Sequence of chain 39.C:
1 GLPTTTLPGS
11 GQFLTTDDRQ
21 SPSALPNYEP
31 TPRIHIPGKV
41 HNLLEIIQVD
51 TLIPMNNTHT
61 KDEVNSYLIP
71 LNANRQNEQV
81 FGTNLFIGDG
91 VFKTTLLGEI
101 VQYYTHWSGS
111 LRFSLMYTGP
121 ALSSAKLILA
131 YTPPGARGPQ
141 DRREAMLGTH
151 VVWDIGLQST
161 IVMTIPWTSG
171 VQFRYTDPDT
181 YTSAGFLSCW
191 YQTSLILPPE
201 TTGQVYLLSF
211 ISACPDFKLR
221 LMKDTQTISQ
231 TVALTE

Binding-site contacts:
Ligand atom C2A contacts residue MET224 of chain 38.A at 3.4 Å (hydrophobic).
Ligand atom CL1 contacts residue ILE104 of chain 38.A at 3.5 Å.
Ligand atom O1B contacts residue ILE104 of chain 38.A at 3.8 Å.
Ligand atom N2 contacts residue ASN219 of chain 38.A at 3.6 Å.
Ligand atom C5C contacts residue VAL188 of chain 38.A at 3.9 Å (hydrophobic).
Ligand atom C5 contacts residue LEU106 of chain 38.A at 3.7 Å (hydrophobic).
Ligand atom O1 contacts residue MET221 of chain 38.A at 3.2 Å (h-bond).
Ligand atom C3B contacts residue TYR152 of chain 38.A at 3.7 Å (hydrophobic).
Ligand atom C5C contacts residue TYR152 of chain 38.A at 3.9 Å (hydrophobic).
Ligand atom C3C contacts residue TYR128 of chain 38.A at 3.4 Å (hydrophobic).
Ligand atom C5B contacts residue PHE186 of chain 38.A at 3.5 Å (hydrophobic).
Ligand atom N3A contacts residue PHE186 of chain 38.A at 3.9 Å.
Ligand atom C5B contacts residue MET224 of chain 38.A at 3.5 Å (hydrophobic).
Ligand atom C5C contacts residue VAL191 of chain 38.A at 3.9 Å (hydrophobic).
Ligand atom C2A contacts residue PHE186 of chain 38.A at 3.2 Å (hydrophobic).
Ligand atom O1A contacts residue PHE186 of chain 38.A at 2.8 Å.
Ligand atom C4C contacts residue VAL191 of chain 38.A at 3.5 Å (hydrophobic).
Ligand atom C2B contacts residue TYR152 of chain 38.A at 3.8 Å (hydrophobic).
Ligand atom O1A contacts residue MET224 of chain 38.A at 2.8 Å.
Ligand atom CL1 contacts residue TYR128 of chain 38.A at 3.3 Å.
Ligand atom C4B contacts residue PHE186 of chain 38.A at 3.4 Å (hydrophobic).
Ligand atom C2C contacts residue TYR128 of chain 38.A at 3.8 Å (hydrophobic).
Ligand atom C5A contacts residue MET224 of chain 38.A at 3.5 Å (hydrophobic).
Ligand atom C2B contacts residue VAL188 of chain 38.A at 3.7 Å (hydrophobic).
Ligand atom C2C contacts residue TYR197 of chain 38.A at 3.8 Å (hydrophobic).
Ligand atom C5A contacts residue VAL176 of chain 38.A at 3.2 Å (hydrophobic).
Ligand atom C31 contacts residue TYR197 of chain 38.A at 3.9 Å (hydrophobic).
Ligand atom C4C contacts residue VAL188 of chain 38.A at 3.9 Å (hydrophobic).
Ligand atom C4 contacts residue LEU106 of chain 38.A at 3.6 Å (hydrophobic).
Ligand atom N3A contacts residue PRO174 of chain 38.A at 3.7 Å.
Ligand atom C1B contacts residue VAL188 of chain 38.A at 3.9 Å (hydrophobic).
Ligand atom C5A contacts residue PHE186 of chain 38.A at 3.4 Å (hydrophobic).
Ligand atom C4A contacts residue PRO174 of chain 38.A at 3.3 Å (hydrophobic).
Ligand atom C6B contacts residue TYR128 of chain 38.A at 3.8 Å (hydrophobic).
Ligand atom C4B contacts residue MET224 of chain 38.A at 3.8 Å (hydrophobic).
Ligand atom C1C contacts residue LEU106 of chain 38.A at 3.5 Å (hydrophobic).
Ligand atom C4B contacts residue TYR152 of chain 38.A at 3.8 Å (hydrophobic).
Ligand atom C5A contacts residue ALA150 of chain 38.A at 3.9 Å (hydrophobic).
Ligand atom N3A contacts residue ALA24 of chain 38.C at 3.6 Å.
Ligand atom C1C contacts residue TYR128 of chain 38.A at 3.7 Å (hydrophobic).

Sequence of chain 38.C:
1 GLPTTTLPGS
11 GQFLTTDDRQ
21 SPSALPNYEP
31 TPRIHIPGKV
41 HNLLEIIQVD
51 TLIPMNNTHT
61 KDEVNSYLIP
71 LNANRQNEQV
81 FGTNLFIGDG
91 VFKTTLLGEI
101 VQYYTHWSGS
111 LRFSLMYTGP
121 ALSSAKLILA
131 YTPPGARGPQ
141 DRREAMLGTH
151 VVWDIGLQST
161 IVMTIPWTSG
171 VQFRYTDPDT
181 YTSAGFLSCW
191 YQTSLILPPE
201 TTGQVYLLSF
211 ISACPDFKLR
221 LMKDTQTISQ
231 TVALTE

Sequence of chain 38.A:
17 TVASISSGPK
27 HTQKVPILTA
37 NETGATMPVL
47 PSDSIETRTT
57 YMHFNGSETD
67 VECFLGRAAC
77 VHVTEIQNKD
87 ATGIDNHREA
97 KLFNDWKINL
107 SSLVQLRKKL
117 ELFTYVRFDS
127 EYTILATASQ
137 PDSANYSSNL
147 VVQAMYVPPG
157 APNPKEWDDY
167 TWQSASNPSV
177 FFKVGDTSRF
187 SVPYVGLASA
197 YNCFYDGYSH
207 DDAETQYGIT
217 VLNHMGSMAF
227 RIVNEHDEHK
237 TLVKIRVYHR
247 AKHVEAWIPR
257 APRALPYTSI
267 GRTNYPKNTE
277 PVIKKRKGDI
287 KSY

This protein binds this small molecule.
Small molecule (SMILES): Cc1cc(CCCCCOc2ccc(C3=NCCO3)cc2Cl)on1